Sequence of chain 1.A:
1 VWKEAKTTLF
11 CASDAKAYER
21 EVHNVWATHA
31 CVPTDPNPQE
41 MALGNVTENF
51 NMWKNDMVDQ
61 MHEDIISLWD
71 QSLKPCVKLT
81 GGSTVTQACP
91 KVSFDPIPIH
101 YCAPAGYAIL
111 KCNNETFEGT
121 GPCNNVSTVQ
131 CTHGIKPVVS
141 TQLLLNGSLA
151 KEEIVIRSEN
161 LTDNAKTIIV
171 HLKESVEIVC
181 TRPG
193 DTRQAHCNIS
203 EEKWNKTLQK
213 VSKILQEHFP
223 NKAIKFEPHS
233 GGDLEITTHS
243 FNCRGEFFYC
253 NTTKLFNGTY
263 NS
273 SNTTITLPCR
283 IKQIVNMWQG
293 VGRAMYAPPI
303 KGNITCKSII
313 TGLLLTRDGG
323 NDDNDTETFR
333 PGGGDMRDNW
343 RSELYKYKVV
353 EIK

Binding-site contacts:
Ligand atom C1 contacts residue ASN160 of chain 1.A at 1.4 Å.
Ligand atom C7 contacts residue ASN160 of chain 1.A at 3.5 Å.
Ligand atom O6 contacts residue SER30 of chain 1.C at 3.0 Å (h-bond).
Ligand atom O5 contacts residue ASN160 of chain 1.A at 2.4 Å (h-bond).
Ligand atom O7 contacts residue GLU159 of chain 1.A at 4.0 Å.
Ligand atom C6 contacts residue GLY29 of chain 1.C at 4.3 Å.
Ligand atom O6 contacts residue GLY29 of chain 1.C at 3.3 Å.
Ligand atom C5 contacts residue ASN160 of chain 1.A at 3.6 Å.
Ligand atom C3 contacts residue ASN160 of chain 1.A at 3.7 Å.
Ligand atom C4 contacts residue TYR28 of chain 1.C at 4.5 Å (hydrophobic).
Ligand atom C6 contacts residue TYR28 of chain 1.C at 4.4 Å (hydrophobic).
Ligand atom O5 contacts residue TYR28 of chain 1.C at 3.9 Å.
Ligand atom C2 contacts residue ASN160 of chain 1.A at 2.3 Å.
Ligand atom C4 contacts residue ASN160 of chain 1.A at 4.0 Å.
Ligand atom C8 contacts residue ASN160 of chain 1.A at 4.4 Å.
Ligand atom C8 contacts residue GLU159 of chain 1.A at 3.3 Å.
Ligand atom C1 contacts residue GLU159 of chain 1.A at 4.4 Å.
Ligand atom C7 contacts residue GLU159 of chain 1.A at 3.6 Å.
Ligand atom C2 contacts residue GLU159 of chain 1.A at 4.5 Å.
Ligand atom C3 contacts residue TYR28 of chain 1.C at 4.4 Å (hydrophobic).
Ligand atom O7 contacts residue ASN160 of chain 1.A at 4.0 Å.
Ligand atom O6 contacts residue TYR28 of chain 1.C at 3.7 Å.
Ligand atom C5 contacts residue TYR28 of chain 1.C at 3.5 Å (hydrophobic).
Ligand atom C1 contacts residue TYR28 of chain 1.C at 3.7 Å (hydrophobic).
Ligand atom O6 contacts residue TYR89 of chain 1.C at 3.2 Å (h-bond).
Ligand atom C2 contacts residue TYR28 of chain 1.C at 4.4 Å (hydrophobic).
Ligand atom O5 contacts residue TYR89 of chain 1.C at 4.0 Å.
Ligand atom C6 contacts residue TYR89 of chain 1.C at 4.2 Å (hydrophobic).
Ligand atom N2 contacts residue GLU159 of chain 1.A at 4.0 Å.
Ligand atom C6 contacts residue SER30 of chain 1.C at 3.5 Å.
Ligand atom N2 contacts residue ASN160 of chain 1.A at 2.9 Å (h-bond).
Ligand atom C8 contacts residue THR120 of chain 1.A at 4.2 Å.

This small molecule binds to this protein.
Small molecule (SMILES): CC(=O)N[C@@H]1[C@@H](O)[C@H](O)[C@@H](CO)O[C@H]1O

Sequence of chain 1.C:
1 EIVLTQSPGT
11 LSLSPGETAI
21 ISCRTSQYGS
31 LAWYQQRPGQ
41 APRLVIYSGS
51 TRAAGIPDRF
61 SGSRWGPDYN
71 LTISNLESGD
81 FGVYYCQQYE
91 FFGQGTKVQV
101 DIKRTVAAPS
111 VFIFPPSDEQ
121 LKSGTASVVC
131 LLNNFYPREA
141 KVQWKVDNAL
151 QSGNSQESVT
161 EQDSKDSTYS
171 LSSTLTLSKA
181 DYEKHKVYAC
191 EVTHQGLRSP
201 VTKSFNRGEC